Sequence of chain 1.C:
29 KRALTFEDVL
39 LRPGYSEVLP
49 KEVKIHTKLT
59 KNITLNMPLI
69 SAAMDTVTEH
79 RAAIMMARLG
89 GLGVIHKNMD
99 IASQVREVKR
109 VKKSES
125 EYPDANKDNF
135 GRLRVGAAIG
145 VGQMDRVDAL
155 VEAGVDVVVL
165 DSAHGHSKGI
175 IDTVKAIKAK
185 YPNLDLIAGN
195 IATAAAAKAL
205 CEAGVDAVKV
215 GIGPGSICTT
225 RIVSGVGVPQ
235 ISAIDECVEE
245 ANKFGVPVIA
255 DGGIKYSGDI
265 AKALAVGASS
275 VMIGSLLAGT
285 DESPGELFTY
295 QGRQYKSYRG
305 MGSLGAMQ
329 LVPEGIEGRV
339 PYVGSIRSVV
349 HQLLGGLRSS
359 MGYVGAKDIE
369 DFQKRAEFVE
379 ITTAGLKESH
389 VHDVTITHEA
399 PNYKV

The protein below binds the small molecule below.
Small molecule (SMILES): O=C(Cn1c(-c2ccccn2)nc2ccccc21)Nc1ccc2ccccc2c1

Sequence of chain 1.D:
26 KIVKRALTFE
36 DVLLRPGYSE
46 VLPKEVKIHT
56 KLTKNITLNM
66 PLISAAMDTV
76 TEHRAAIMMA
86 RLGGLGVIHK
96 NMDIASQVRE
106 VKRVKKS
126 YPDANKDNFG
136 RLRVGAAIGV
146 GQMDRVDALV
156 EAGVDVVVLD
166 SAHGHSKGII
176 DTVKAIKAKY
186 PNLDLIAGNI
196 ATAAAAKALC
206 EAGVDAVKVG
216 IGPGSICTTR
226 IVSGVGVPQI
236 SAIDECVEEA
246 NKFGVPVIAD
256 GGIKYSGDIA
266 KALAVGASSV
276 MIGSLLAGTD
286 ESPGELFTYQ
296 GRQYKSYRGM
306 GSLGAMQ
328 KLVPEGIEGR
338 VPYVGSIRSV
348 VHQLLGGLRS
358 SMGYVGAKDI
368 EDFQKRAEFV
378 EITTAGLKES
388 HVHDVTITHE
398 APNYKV

Binding-site contacts:
Ligand atom C12 contacts residue ALA167 of chain 1.D at 3.6 Å (hydrophobic).
Ligand atom C27 contacts residue LEU47 of chain 1.C at 4.0 Å (hydrophobic).
Ligand atom C17 contacts residue GLU332 of chain 1.D at 3.2 Å.
Ligand atom C11 contacts residue GLY306 of chain 1.D at 3.9 Å.
Ligand atom C41 contacts residue TYR361 of chain 1.C at 4.1 Å (hydrophobic).
Ligand atom C40 contacts residue ALA167 of chain 1.D at 4.0 Å (hydrophobic).
Ligand atom C10 contacts residue MET311 of chain 1.D at 3.5 Å (hydrophobic).
Ligand atom C1 contacts residue MET311 of chain 1.D at 3.3 Å (hydrophobic).
Ligand atom C41 contacts residue GLU332 of chain 1.D at 3.7 Å.
Ligand atom C4 contacts residue ALA167 of chain 1.D at 3.5 Å (hydrophobic).
Ligand atom C41 contacts residue THR224 of chain 1.D at 3.4 Å.
Ligand atom C9 contacts residue MET311 of chain 1.D at 4.0 Å (hydrophobic).
Ligand atom N3 contacts residue MET305 of chain 1.D at 3.7 Å.
Ligand atom C41 contacts residue IMP1 of chain 1.FA at 3.5 Å.
Ligand atom C3 contacts residue MET311 of chain 1.D at 3.7 Å (hydrophobic).
Ligand atom C5 contacts residue TYR361 of chain 1.C at 4.0 Å (hydrophobic).
Ligand atom C5 contacts residue SER357 of chain 1.C at 3.9 Å.
Ligand atom C25 contacts residue PRO48 of chain 1.C at 4.0 Å (hydrophobic).
Ligand atom C6 contacts residue GLY306 of chain 1.D at 3.6 Å.
Ligand atom N4 contacts residue GLU332 of chain 1.D at 2.6 Å (salt-bridge).
Ligand atom C2 contacts residue TYR361 of chain 1.C at 3.7 Å (hydrophobic).
Ligand atom C18 contacts residue PRO48 of chain 1.C at 4.1 Å (hydrophobic).
Ligand atom C11 contacts residue MET311 of chain 1.D at 4.0 Å (hydrophobic).
Ligand atom C25 contacts residue GLY360 of chain 1.C at 3.6 Å.
Ligand atom C40 contacts residue IMP1 of chain 1.FA at 3.2 Å.
Ligand atom C37 contacts residue GLY306 of chain 1.D at 4.1 Å.
Ligand atom N42 contacts residue ALA167 of chain 1.D at 3.9 Å.
Ligand atom C4 contacts residue GLU332 of chain 1.D at 3.7 Å.
Ligand atom C2 contacts residue GLU332 of chain 1.D at 3.8 Å.
Ligand atom C11 contacts residue MET305 of chain 1.D at 3.8 Å (hydrophobic).
Ligand atom N3 contacts residue GLY306 of chain 1.D at 3.5 Å.
Ligand atom C14 contacts residue MET311 of chain 1.D at 3.6 Å (hydrophobic).
Ligand atom C41 contacts residue ALA167 of chain 1.D at 3.7 Å (hydrophobic).
Ligand atom C39 contacts residue IMP1 of chain 1.FA at 3.8 Å.
Ligand atom N42 contacts residue GLU332 of chain 1.D at 3.4 Å (salt-bridge).
Ligand atom C13 contacts residue GLU332 of chain 1.D at 3.4 Å.
Ligand atom C5 contacts residue PRO48 of chain 1.C at 3.9 Å (hydrophobic).
Ligand atom C9 contacts residue MET305 of chain 1.D at 3.7 Å (hydrophobic).
Ligand atom N4 contacts residue ALA167 of chain 1.D at 3.5 Å.
Ligand atom N1 contacts residue MET311 of chain 1.D at 4.0 Å.